This protein binds this small molecule.
Small molecule (SMILES): C[C@H](N)C(=O)O

Sequence of chain 1.E:
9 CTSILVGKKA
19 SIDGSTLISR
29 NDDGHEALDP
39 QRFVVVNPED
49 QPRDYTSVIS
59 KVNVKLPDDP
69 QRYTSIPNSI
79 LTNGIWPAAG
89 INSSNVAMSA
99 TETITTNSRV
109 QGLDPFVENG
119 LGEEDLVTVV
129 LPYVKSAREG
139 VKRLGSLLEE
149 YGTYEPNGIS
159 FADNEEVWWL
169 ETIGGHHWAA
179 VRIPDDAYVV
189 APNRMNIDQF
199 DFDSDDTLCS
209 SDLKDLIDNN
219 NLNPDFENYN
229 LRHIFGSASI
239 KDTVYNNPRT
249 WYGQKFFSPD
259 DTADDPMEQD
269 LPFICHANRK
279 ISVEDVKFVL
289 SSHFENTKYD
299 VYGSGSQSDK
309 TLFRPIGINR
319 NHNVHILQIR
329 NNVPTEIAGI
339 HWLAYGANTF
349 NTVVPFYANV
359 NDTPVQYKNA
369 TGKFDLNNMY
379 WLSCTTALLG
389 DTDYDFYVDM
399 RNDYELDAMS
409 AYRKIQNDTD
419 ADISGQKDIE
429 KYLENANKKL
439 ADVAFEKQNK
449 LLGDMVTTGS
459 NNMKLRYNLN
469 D

Binding-site contacts:
Ligand atom N contacts residue THR101 of chain 1.E at 2.7 Å (h-bond).
Ligand atom CA contacts residue CYS9 of chain 1.E at 3.6 Å (hydrophobic).
Ligand atom O contacts residue ASN191 of chain 1.E at 2.9 Å (h-bond).
Ligand atom C contacts residue PRO1 of chain 1.YA at 1.4 Å (hydrophobic).
Ligand atom CA contacts residue ASP31 of chain 1.E at 4.1 Å.
Ligand atom CA contacts residue GLU121 of chain 1.E at 3.3 Å.
Ligand atom C contacts residue ASP31 of chain 1.E at 4.4 Å.
Ligand atom CB contacts residue THR99 of chain 1.E at 3.0 Å.
Ligand atom CB contacts residue PRO1 of chain 1.YA at 3.7 Å (hydrophobic).
Ligand atom C contacts residue ASN191 of chain 1.E at 3.9 Å.
Ligand atom C contacts residue THR101 of chain 1.E at 2.9 Å.
Ligand atom O contacts residue CYS9 of chain 1.E at 3.0 Å (h-bond).
Ligand atom CB contacts residue GLU121 of chain 1.E at 2.9 Å.
Ligand atom O contacts residue PRO1 of chain 1.YA at 2.3 Å (h-bond).
Ligand atom O contacts residue GLU100 of chain 1.E at 4.4 Å.
Ligand atom CA contacts residue THR99 of chain 1.E at 4.4 Å.
Ligand atom CB contacts residue THR101 of chain 1.E at 3.1 Å.
Ligand atom CA contacts residue THR101 of chain 1.E at 3.0 Å.
Ligand atom C contacts residue CYS9 of chain 1.E at 3.5 Å (hydrophobic).
Ligand atom CB contacts residue CYS9 of chain 1.E at 3.3 Å (hydrophobic).
Ligand atom N contacts residue GLU121 of chain 1.E at 2.8 Å (salt-bridge).
Ligand atom O contacts residue THR101 of chain 1.E at 3.2 Å (h-bond).
Ligand atom N contacts residue PRO1 of chain 1.YA at 3.0 Å.
Ligand atom CA contacts residue PRO1 of chain 1.YA at 2.5 Å (hydrophobic).
Ligand atom CB contacts residue GLU100 of chain 1.E at 4.4 Å.